A protein and the small-molecule ligand that binds it are described below.
Small molecule (SMILES): CC(=O)N[C@@H]1[C@@H](O)[C@H](O)[C@@H](CO)O[C@H]1O

Sequence of chain 2.A:
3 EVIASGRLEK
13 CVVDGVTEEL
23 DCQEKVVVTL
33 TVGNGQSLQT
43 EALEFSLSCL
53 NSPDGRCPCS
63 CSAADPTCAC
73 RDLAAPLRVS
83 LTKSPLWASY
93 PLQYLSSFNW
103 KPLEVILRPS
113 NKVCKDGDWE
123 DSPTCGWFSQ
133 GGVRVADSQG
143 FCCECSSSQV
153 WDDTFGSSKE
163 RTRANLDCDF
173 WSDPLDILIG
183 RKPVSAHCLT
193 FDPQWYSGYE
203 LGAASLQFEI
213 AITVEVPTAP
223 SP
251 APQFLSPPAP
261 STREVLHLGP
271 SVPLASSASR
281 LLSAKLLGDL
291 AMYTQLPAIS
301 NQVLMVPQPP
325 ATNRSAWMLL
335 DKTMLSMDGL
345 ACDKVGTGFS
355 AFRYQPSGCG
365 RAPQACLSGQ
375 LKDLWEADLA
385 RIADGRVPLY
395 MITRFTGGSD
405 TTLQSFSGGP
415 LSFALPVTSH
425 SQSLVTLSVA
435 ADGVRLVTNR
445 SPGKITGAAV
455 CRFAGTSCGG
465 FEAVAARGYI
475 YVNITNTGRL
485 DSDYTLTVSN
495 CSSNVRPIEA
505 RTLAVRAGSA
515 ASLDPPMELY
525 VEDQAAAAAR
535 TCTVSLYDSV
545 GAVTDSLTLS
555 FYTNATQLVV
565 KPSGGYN

Binding-site contacts:
Ligand atom O5 contacts residue ASN494 of chain 2.A at 2.4 Å (h-bond).
Ligand atom C1 contacts residue ASN494 of chain 2.A at 1.4 Å.
Ligand atom C2 contacts residue ASN494 of chain 2.A at 2.5 Å.
Ligand atom O4 contacts residue THR537 of chain 2.A at 4.4 Å.
Ligand atom C3 contacts residue THR537 of chain 2.A at 4.4 Å.
Ligand atom O6 contacts residue ASN494 of chain 2.A at 3.1 Å (h-bond).
Ligand atom C5 contacts residue ASN494 of chain 2.A at 3.7 Å.
Ligand atom O7 contacts residue ASN494 of chain 2.A at 3.3 Å (h-bond).
Ligand atom C6 contacts residue ASN494 of chain 2.A at 3.9 Å.
Ligand atom C6 contacts residue THR537 of chain 2.A at 3.3 Å.
Ligand atom C2 contacts residue THR537 of chain 2.A at 4.4 Å.
Ligand atom O5 contacts residue THR537 of chain 2.A at 3.6 Å.
Ligand atom C4 contacts residue THR537 of chain 2.A at 3.5 Å.
Ligand atom C6 contacts residue THR552 of chain 2.A at 4.2 Å.
Ligand atom C5 contacts residue THR537 of chain 2.A at 3.6 Å.
Ligand atom C3 contacts residue ASN494 of chain 2.A at 3.7 Å.
Ligand atom C4 contacts residue ASN494 of chain 2.A at 4.2 Å.
Ligand atom O6 contacts residue THR537 of chain 2.A at 4.1 Å.
Ligand atom C7 contacts residue ASN494 of chain 2.A at 3.2 Å.
Ligand atom C8 contacts residue ASN494 of chain 2.A at 4.3 Å.
Ligand atom O6 contacts residue THR535 of chain 2.A at 4.3 Å.
Ligand atom N2 contacts residue ASN494 of chain 2.A at 2.8 Å (h-bond).